This small molecule binds to this protein.
Small molecule (SMILES): CC(=O)N[C@H]1[C@H](O[C@H]2[C@H](O)[C@@H](NC(C)=O)CO[C@@H]2CO)O[C@H](CO)[C@@H](O)[C@@H]1O

Sequence of chain 1.E:
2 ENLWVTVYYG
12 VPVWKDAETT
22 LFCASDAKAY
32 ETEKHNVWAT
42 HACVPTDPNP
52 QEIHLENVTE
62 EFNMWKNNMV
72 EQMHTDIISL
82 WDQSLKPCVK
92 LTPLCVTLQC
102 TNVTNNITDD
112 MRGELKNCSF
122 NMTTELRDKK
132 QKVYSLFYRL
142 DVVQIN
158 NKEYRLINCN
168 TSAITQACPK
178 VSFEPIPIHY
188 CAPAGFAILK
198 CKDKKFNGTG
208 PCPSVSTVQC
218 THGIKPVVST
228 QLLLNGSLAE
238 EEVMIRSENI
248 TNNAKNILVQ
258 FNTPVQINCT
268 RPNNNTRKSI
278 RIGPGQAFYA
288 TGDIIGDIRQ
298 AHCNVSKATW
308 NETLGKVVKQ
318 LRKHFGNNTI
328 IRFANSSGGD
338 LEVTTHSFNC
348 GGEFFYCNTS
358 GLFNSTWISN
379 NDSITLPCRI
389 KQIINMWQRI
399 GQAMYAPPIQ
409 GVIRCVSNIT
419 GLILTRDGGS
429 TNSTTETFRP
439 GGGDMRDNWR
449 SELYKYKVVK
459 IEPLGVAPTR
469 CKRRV

Binding-site contacts:
Ligand atom O6 contacts residue ILE292 of chain 1.E at 3.5 Å.
Ligand atom O5 contacts residue ASN271 of chain 1.E at 2.4 Å (h-bond).
Ligand atom C4 contacts residue ASN271 of chain 1.E at 4.2 Å.
Ligand atom C8 contacts residue VAL410 of chain 1.E at 4.3 Å (hydrophobic).
Ligand atom C1 contacts residue ASN271 of chain 1.E at 1.4 Å.
Ligand atom O5 contacts residue ILE292 of chain 1.E at 3.9 Å.
Ligand atom C5 contacts residue ASN271 of chain 1.E at 3.7 Å.
Ligand atom O7 contacts residue ASN271 of chain 1.E at 3.6 Å (h-bond).
Ligand atom C3 contacts residue ASN271 of chain 1.E at 3.8 Å.
Ligand atom N2 contacts residue ASN271 of chain 1.E at 2.9 Å (h-bond).
Ligand atom C2 contacts residue ASN271 of chain 1.E at 2.5 Å.
Ligand atom C7 contacts residue ASN271 of chain 1.E at 3.4 Å.
Ligand atom C6 contacts residue ILE292 of chain 1.E at 4.0 Å (hydrophobic).